Binding-site contacts:
Ligand atom C1 contacts residue ASN52 of chain 1.C at 1.4 Å.
Ligand atom C3 contacts residue ASN52 of chain 1.C at 3.8 Å.
Ligand atom O7 contacts residue ASN52 of chain 1.C at 4.5 Å.
Ligand atom C2 contacts residue ASN52 of chain 1.C at 2.5 Å.
Ligand atom C7 contacts residue ASN52 of chain 1.C at 3.9 Å.
Ligand atom O6 contacts residue PHE50 of chain 1.C at 4.4 Å.
Ligand atom O6 contacts residue ASN21 of chain 1.C at 4.0 Å.
Ligand atom C4 contacts residue ASN52 of chain 1.C at 4.2 Å.
Ligand atom C5 contacts residue ASN52 of chain 1.C at 3.6 Å.
Ligand atom O5 contacts residue ASN52 of chain 1.C at 2.3 Å (h-bond).
Ligand atom N2 contacts residue ASN52 of chain 1.C at 2.9 Å (h-bond).
Ligand atom C8 contacts residue TYR19 of chain 1.C at 4.2 Å (hydrophobic).

A protein and the small-molecule ligand that binds it are described below.
Small molecule (SMILES): CC(=O)N[C@@H]1[C@@H](O)[C@H](O)[C@@H](CO)O[C@H]1O

Sequence of chain 1.C:
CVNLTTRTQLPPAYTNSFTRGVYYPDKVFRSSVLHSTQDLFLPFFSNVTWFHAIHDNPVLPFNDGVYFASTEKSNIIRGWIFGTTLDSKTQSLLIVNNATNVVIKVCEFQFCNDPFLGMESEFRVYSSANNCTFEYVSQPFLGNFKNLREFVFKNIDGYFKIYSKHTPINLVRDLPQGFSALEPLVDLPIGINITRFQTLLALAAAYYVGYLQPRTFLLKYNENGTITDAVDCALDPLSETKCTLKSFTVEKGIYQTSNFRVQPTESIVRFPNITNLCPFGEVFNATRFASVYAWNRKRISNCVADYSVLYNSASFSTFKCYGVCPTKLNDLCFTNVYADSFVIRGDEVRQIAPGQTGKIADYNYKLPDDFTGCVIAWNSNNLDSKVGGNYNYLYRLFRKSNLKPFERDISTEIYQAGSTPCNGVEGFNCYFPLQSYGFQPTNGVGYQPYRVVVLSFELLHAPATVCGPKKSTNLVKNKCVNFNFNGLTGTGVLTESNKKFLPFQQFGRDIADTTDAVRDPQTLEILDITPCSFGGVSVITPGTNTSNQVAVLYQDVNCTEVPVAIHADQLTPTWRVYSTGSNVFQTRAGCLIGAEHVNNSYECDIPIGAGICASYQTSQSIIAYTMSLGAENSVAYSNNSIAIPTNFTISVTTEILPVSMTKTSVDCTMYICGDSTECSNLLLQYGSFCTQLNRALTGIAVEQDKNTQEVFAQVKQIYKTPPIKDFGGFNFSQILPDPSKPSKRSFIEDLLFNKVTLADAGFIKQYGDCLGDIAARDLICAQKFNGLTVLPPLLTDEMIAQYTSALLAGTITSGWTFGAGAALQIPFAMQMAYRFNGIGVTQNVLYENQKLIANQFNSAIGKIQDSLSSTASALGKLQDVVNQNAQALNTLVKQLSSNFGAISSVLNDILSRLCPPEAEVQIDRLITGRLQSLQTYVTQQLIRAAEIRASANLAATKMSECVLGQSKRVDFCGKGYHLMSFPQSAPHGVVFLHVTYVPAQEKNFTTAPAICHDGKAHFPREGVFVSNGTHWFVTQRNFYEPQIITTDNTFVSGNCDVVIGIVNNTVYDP